Binding-site contacts:
Ligand atom C13 contacts residue LYS93 of chain 1.A at 3.8 Å.
Ligand atom F15 contacts residue TYR101 of chain 1.A at 3.3 Å.
Ligand atom C23 contacts residue CYS77 of chain 1.A at 2.9 Å (hydrophobic).
Ligand atom O12 contacts residue GLN100 of chain 1.A at 3.7 Å.
Ligand atom C14 contacts residue GLN104 of chain 1.A at 4.0 Å.
Ligand atom F16 contacts residue TYR101 of chain 1.A at 3.7 Å.
Ligand atom C13 contacts residue ASP97 of chain 1.A at 3.0 Å.
Ligand atom C11 contacts residue TYR101 of chain 1.A at 3.2 Å (hydrophobic).
Ligand atom C22 contacts residue CYS77 of chain 1.A at 3.7 Å (hydrophobic).
Ligand atom C18 contacts residue ARG73 of chain 1.A at 3.6 Å.
Ligand atom C14 contacts residue GLN100 of chain 1.A at 3.9 Å.
Ligand atom C05 contacts residue GLY65 of chain 1.A at 3.9 Å.
Ligand atom S24 contacts residue CYS77 of chain 1.A at 1.9 Å (h-bond).
Ligand atom N04 contacts residue GLN66 of chain 1.A at 3.1 Å.
Ligand atom F15 contacts residue GLN100 of chain 1.A at 3.2 Å.
Ligand atom C05 contacts residue TYR101 of chain 1.A at 4.1 Å (hydrophobic).
Ligand atom N20 contacts residue ARG73 of chain 1.A at 3.4 Å (salt-bridge).
Ligand atom C22 contacts residue GLN104 of chain 1.A at 3.8 Å.
Ligand atom F16 contacts residue GLN100 of chain 1.A at 3.7 Å.
Ligand atom C06 contacts residue GLN66 of chain 1.A at 3.4 Å.
Ligand atom C14 contacts residue TYR101 of chain 1.A at 4.0 Å (hydrophobic).
Ligand atom C09 contacts residue GLN100 of chain 1.A at 3.9 Å.
Ligand atom C07 contacts residue GLN66 of chain 1.A at 4.0 Å.
Ligand atom C10 contacts residue TYR101 of chain 1.A at 4.0 Å (hydrophobic).
Ligand atom F16 contacts residue GLN104 of chain 1.A at 3.1 Å.
Ligand atom C02 contacts residue TYR101 of chain 1.A at 3.7 Å (hydrophobic).
Ligand atom C11 contacts residue GLN66 of chain 1.A at 3.3 Å.
Ligand atom O19 contacts residue ARG73 of chain 1.A at 3.5 Å (salt-bridge).
Ligand atom N03 contacts residue GLN66 of chain 1.A at 3.9 Å.
Ligand atom C21 contacts residue CYS77 of chain 1.A at 3.6 Å (hydrophobic).
Ligand atom N04 contacts residue TYR101 of chain 1.A at 3.9 Å.
Ligand atom C10 contacts residue GLN66 of chain 1.A at 3.8 Å.
Ligand atom C08 contacts residue GLN100 of chain 1.A at 4.0 Å.
Ligand atom F17 contacts residue GLN104 of chain 1.A at 3.8 Å.
Ligand atom C21 contacts residue ARG73 of chain 1.A at 3.5 Å.
Ligand atom C01 contacts residue TYR101 of chain 1.A at 3.9 Å (hydrophobic).
Ligand atom O19 contacts residue GLN104 of chain 1.A at 3.4 Å.
Ligand atom N03 contacts residue TYR101 of chain 1.A at 3.7 Å.
Ligand atom S24 contacts residue PHE83 of chain 1.A at 3.5 Å.
Ligand atom C05 contacts residue GLN66 of chain 1.A at 3.9 Å.

Sequence of chain 1.A:
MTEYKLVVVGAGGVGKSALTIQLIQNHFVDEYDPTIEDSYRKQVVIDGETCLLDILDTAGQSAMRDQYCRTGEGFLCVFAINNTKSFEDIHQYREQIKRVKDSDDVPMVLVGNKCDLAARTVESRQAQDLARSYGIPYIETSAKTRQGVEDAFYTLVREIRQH

The small molecule below binds the protein below.
Small molecule (SMILES): COc1ccc(-n2ncc(C(=O)NCCCS)c2C(F)(F)F)cc1